Sequence of chain 1.A:
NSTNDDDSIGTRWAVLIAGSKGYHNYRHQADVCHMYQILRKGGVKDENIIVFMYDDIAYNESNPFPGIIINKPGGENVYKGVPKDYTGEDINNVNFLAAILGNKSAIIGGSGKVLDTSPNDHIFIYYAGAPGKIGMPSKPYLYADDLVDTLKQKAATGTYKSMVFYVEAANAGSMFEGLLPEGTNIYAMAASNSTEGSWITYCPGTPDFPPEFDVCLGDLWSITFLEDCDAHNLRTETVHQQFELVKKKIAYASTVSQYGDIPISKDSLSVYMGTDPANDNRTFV

Binding-site contacts:
Ligand atom C1 contacts residue ASN1 of chain 1.A at 1.4 Å.
Ligand atom C2 contacts residue ASN1 of chain 1.A at 2.4 Å.
Ligand atom N2 contacts residue ASN1 of chain 1.A at 3.0 Å (h-bond).
Ligand atom C5 contacts residue ASN1 of chain 1.A at 3.6 Å.
Ligand atom C7 contacts residue ASN1 of chain 1.A at 3.5 Å.
Ligand atom O5 contacts residue ASN1 of chain 1.A at 2.3 Å (h-bond).
Ligand atom O7 contacts residue ASN1 of chain 1.A at 3.7 Å.
Ligand atom C4 contacts residue ASN1 of chain 1.A at 4.1 Å.
Ligand atom C3 contacts residue ASN1 of chain 1.A at 3.8 Å.

This protein binds this small molecule.
Small molecule (SMILES): CC(=O)N[C@H]1[C@H](O[C@H]2[C@H](O)[C@@H](NC(C)=O)CO[C@@H]2CO)O[C@H](CO)[C@@H](O[C@H]2O[C@H](CO[C@H]3O[C@H](CO)[C@@H](O)[C@H](O)[C@@H]3O)[C@@H](O)[C@H](O[C@H]3O[C@H](CO)[C@@H](O)[C@H](O)[C@@H]3O)[C@@H]2O)[C@@H]1O